Sequence of chain 5.A:
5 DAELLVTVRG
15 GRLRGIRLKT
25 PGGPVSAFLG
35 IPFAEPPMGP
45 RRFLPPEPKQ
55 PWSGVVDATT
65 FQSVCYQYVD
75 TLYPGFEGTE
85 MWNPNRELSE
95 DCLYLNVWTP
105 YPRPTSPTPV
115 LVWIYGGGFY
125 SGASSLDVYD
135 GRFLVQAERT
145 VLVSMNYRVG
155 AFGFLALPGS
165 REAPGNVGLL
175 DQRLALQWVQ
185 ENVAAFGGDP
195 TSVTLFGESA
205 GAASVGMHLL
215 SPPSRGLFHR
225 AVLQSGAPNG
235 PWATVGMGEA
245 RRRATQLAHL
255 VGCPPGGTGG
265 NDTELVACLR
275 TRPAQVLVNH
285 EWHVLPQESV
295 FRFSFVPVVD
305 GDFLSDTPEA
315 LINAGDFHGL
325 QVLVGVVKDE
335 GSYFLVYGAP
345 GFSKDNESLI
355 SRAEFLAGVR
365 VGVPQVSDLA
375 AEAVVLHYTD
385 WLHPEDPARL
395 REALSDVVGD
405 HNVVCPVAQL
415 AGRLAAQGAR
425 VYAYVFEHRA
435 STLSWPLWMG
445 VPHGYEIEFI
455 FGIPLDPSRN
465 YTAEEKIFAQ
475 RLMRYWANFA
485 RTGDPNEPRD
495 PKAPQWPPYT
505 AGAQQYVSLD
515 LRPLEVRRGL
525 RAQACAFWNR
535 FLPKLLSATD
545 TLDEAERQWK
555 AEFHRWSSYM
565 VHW

Binding-site contacts:
Ligand atom C1 contacts residue ASN350 of chain 5.A at 4.4 Å.
Ligand atom O5 contacts residue ASN350 of chain 5.A at 3.8 Å.
Ligand atom C6 contacts residue SER347 of chain 5.A at 4.3 Å.
Ligand atom N2 contacts residue GLY345 of chain 5.A at 4.4 Å.
Ligand atom C2 contacts residue GLY345 of chain 5.A at 4.4 Å.
Ligand atom C1 contacts residue ASN350 of chain 5.A at 1.5 Å.
Ligand atom O5 contacts residue SER347 of chain 5.A at 4.2 Å.
Ligand atom C5 contacts residue SER347 of chain 5.A at 4.3 Å.
Ligand atom C6 contacts residue ASP349 of chain 5.A at 3.2 Å.
Ligand atom C7 contacts residue GLY345 of chain 5.A at 4.5 Å.
Ligand atom C6 contacts residue SER347 of chain 5.A at 3.2 Å.
Ligand atom C5 contacts residue ASN350 of chain 5.A at 3.7 Å.
Ligand atom C4 contacts residue ASN350 of chain 5.A at 4.3 Å.
Ligand atom O7 contacts residue GLY345 of chain 5.A at 3.3 Å (h-bond).
Ligand atom C3 contacts residue GLY345 of chain 5.A at 4.5 Å.
Ligand atom O6 contacts residue SER347 of chain 5.A at 4.0 Å.
Ligand atom C1 contacts residue GLY345 of chain 5.A at 3.9 Å.
Ligand atom O7 contacts residue PRO344 of chain 5.A at 4.0 Å.
Ligand atom C3 contacts residue ASN350 of chain 5.A at 3.9 Å.
Ligand atom C7 contacts residue ASN350 of chain 5.A at 3.8 Å.
Ligand atom O5 contacts residue SER347 of chain 5.A at 3.5 Å.
Ligand atom O5 contacts residue GLY345 of chain 5.A at 4.3 Å.
Ligand atom C5 contacts residue GLY345 of chain 5.A at 4.4 Å.
Ligand atom O5 contacts residue ASN350 of chain 5.A at 2.3 Å (h-bond).
Ligand atom C5 contacts residue SER347 of chain 5.A at 4.2 Å.
Ligand atom N2 contacts residue ASN350 of chain 5.A at 3.0 Å (h-bond).
Ligand atom C5 contacts residue ASP349 of chain 5.A at 4.2 Å.
Ligand atom C8 contacts residue PHE346 of chain 5.A at 4.3 Å (hydrophobic).
Ligand atom C1 contacts residue SER347 of chain 5.A at 4.2 Å.
Ligand atom O7 contacts residue ASN350 of chain 5.A at 3.5 Å.
Ligand atom C2 contacts residue ASN350 of chain 5.A at 2.5 Å.

The protein below binds the small molecule below.
Small molecule (SMILES): CC(=O)N[C@H]1[C@H](O[C@H]2[C@H](O)[C@@H](NC(C)=O)CO[C@@H]2CO[C@H]2O[C@@H](C)[C@@H](O)[C@@H](O)[C@@H]2O)O[C@H](CO)[C@@H](O)[C@@H]1O